Sequence of chain 8.D:
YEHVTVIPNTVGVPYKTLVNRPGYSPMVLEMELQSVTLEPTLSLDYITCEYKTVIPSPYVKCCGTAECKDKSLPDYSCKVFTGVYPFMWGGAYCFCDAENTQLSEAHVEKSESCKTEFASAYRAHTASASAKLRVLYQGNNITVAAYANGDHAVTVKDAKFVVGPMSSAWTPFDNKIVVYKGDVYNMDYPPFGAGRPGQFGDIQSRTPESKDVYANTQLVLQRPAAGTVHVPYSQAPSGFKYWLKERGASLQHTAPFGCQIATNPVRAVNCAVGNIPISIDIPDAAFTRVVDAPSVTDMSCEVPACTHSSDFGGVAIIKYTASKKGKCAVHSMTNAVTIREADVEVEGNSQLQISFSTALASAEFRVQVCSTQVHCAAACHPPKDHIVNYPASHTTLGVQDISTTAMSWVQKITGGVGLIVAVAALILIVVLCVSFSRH

Binding-site contacts:
Ligand atom O5 contacts residue ASN259 of chain 8.E at 2.3 Å (h-bond).
Ligand atom C5 contacts residue ASN259 of chain 8.E at 3.6 Å.
Ligand atom O6 contacts residue LYS115 of chain 8.D at 3.5 Å (salt-bridge).
Ligand atom C6 contacts residue THR116 of chain 8.D at 4.5 Å.
Ligand atom C4 contacts residue ASN259 of chain 8.E at 4.1 Å.
Ligand atom O5 contacts residue THR116 of chain 8.D at 3.8 Å.
Ligand atom O6 contacts residue THR116 of chain 8.D at 3.2 Å (h-bond).
Ligand atom C8 contacts residue ASN259 of chain 8.E at 4.4 Å.
Ligand atom O7 contacts residue GLU117 of chain 8.D at 4.3 Å.
Ligand atom C6 contacts residue LYS115 of chain 8.D at 4.3 Å.
Ligand atom C3 contacts residue ASN259 of chain 8.E at 3.7 Å.
Ligand atom O7 contacts residue LYS181 of chain 8.D at 4.3 Å.
Ligand atom C2 contacts residue ASN259 of chain 8.E at 2.4 Å.
Ligand atom N2 contacts residue ASN259 of chain 8.E at 3.0 Å (h-bond).
Ligand atom O6 contacts residue ASN259 of chain 8.E at 4.4 Å.
Ligand atom O7 contacts residue ASN259 of chain 8.E at 2.7 Å (h-bond).
Ligand atom C7 contacts residue ASN259 of chain 8.E at 3.1 Å.
Ligand atom C1 contacts residue ASN259 of chain 8.E at 1.4 Å.

Sequence of chain 8.E:
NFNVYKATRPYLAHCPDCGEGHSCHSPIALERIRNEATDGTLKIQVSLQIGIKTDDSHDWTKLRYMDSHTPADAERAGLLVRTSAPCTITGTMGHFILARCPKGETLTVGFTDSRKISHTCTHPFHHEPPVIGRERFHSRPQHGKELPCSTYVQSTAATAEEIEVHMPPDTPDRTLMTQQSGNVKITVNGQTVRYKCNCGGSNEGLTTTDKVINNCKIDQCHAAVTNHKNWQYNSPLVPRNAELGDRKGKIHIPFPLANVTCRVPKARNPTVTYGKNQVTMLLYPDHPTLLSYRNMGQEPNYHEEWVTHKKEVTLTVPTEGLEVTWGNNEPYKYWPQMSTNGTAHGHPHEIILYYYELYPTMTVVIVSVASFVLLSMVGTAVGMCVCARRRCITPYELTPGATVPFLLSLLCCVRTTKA

A protein and the small-molecule ligand that binds it are described below.
Small molecule (SMILES): CC(=O)N[C@@H]1[C@@H](O)[C@H](O)[C@@H](CO)O[C@H]1O